Binding-site contacts:
Ligand atom C6 contacts residue LYS118 of chain 1.B at 3.9 Å.
Ligand atom C4 contacts residue ASN67 of chain 1.B at 4.2 Å.
Ligand atom C3 contacts residue MET69 of chain 1.D at 3.8 Å (hydrophobic).
Ligand atom C2 contacts residue ASN67 of chain 1.B at 2.5 Å.
Ligand atom O4 contacts residue MET69 of chain 1.D at 3.9 Å.
Ligand atom C1 contacts residue ASN67 of chain 1.B at 1.4 Å.
Ligand atom C7 contacts residue ASN67 of chain 1.B at 4.0 Å.
Ligand atom O3 contacts residue MET69 of chain 1.D at 3.3 Å.
Ligand atom O6 contacts residue LYS118 of chain 1.B at 2.8 Å (salt-bridge).
Ligand atom O7 contacts residue THR66 of chain 1.B at 3.4 Å.
Ligand atom C1 contacts residue LYS118 of chain 1.B at 4.5 Å.
Ligand atom C8 contacts residue ASN67 of chain 1.B at 3.8 Å.
Ligand atom C5 contacts residue ASN67 of chain 1.B at 3.6 Å.
Ligand atom C8 contacts residue THR66 of chain 1.B at 4.1 Å.
Ligand atom C5 contacts residue LYS118 of chain 1.B at 4.2 Å.
Ligand atom N2 contacts residue ASN67 of chain 1.B at 2.8 Å (h-bond).
Ligand atom C3 contacts residue ASN67 of chain 1.B at 3.7 Å.
Ligand atom O5 contacts residue LYS118 of chain 1.B at 3.5 Å (salt-bridge).
Ligand atom C2 contacts residue THR66 of chain 1.B at 4.2 Å.
Ligand atom N2 contacts residue THR66 of chain 1.B at 4.0 Å.
Ligand atom O4 contacts residue GLY66 of chain 1.D at 4.3 Å.
Ligand atom C7 contacts residue THR66 of chain 1.B at 3.7 Å.
Ligand atom O5 contacts residue ASN67 of chain 1.B at 2.4 Å (h-bond).

Sequence of chain 1.B:
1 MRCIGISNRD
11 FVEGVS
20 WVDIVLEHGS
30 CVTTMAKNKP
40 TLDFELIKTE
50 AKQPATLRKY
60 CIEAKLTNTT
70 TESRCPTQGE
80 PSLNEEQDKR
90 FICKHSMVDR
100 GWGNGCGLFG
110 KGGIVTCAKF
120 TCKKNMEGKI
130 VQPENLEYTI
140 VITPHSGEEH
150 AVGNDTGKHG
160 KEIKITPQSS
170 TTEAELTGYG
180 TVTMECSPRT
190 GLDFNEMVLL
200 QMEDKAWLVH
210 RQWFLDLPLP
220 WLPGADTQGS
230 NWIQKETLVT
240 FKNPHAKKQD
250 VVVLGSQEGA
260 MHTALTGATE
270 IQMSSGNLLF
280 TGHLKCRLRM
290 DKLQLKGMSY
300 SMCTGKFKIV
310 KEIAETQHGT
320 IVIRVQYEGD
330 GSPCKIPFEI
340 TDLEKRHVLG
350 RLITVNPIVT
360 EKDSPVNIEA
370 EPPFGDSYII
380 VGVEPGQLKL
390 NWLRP

Sequence of chain 1.D:
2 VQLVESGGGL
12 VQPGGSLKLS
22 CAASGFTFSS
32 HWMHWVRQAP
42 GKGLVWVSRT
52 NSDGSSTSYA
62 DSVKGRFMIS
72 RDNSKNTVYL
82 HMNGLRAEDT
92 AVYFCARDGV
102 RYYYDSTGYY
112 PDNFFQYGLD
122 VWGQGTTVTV

This small molecule binds to this protein.
Small molecule (SMILES): CC(=O)N[C@@H]1[C@@H](O)[C@H](O)[C@@H](CO)O[C@H]1O